The protein below binds the small molecule below.
Small molecule (SMILES): CCNS(=O)(=O)c1ccccc1Nc1ncnc(Nc2ccc(N3CCN(C)CC3)c(OCCN3CCOCC3)c2)n1

Binding-site contacts:
Ligand atom C29 contacts residue SER113 of chain 1.A at 3.5 Å.
Ligand atom C6 contacts residue ALA60 of chain 1.A at 3.3 Å (hydrophobic).
Ligand atom C11 contacts residue GLY115 of chain 1.A at 3.8 Å.
Ligand atom C9 contacts residue GLY115 of chain 1.A at 3.6 Å.
Ligand atom S22 contacts residue LYS62 of chain 1.A at 3.7 Å.
Ligand atom C10 contacts residue GLY115 of chain 1.A at 3.6 Å.
Ligand atom C38 contacts residue GLU119 of chain 1.A at 3.5 Å.
Ligand atom N39 contacts residue GLU119 of chain 1.A at 2.7 Å (salt-bridge).
Ligand atom N7 contacts residue ALA112 of chain 1.A at 2.8 Å (h-bond).
Ligand atom C6 contacts residue LEU178 of chain 1.A at 3.5 Å (hydrophobic).
Ligand atom N7 contacts residue LEU32 of chain 1.A at 3.8 Å.
Ligand atom N2 contacts residue TYR111 of chain 1.A at 3.8 Å.
Ligand atom O33 contacts residue LYS30 of chain 1.A at 3.4 Å.
Ligand atom C6 contacts residue ALA112 of chain 1.A at 3.8 Å (hydrophobic).
Ligand atom O25 contacts residue LYS62 of chain 1.A at 2.7 Å (salt-bridge).
Ligand atom C28 contacts residue TYR111 of chain 1.A at 3.2 Å (hydrophobic).
Ligand atom C40 contacts residue GLU119 of chain 1.A at 3.0 Å.
Ligand atom C26 contacts residue ALA188 of chain 1.A at 3.8 Å (hydrophobic).
Ligand atom C37 contacts residue GLU119 of chain 1.A at 3.5 Å.
Ligand atom N2 contacts residue ALA112 of chain 1.A at 3.0 Å (h-bond).
Ligand atom C34 contacts residue MET42 of chain 1.A at 3.8 Å (hydrophobic).
Ligand atom C21 contacts residue VAL40 of chain 1.A at 3.7 Å (hydrophobic).
Ligand atom C6 contacts residue GLU110 of chain 1.A at 3.3 Å.
Ligand atom C42 contacts residue GLU119 of chain 1.A at 3.5 Å.
Ligand atom N5 contacts residue VAL109 of chain 1.A at 3.8 Å.
Ligand atom C27 contacts residue LEU178 of chain 1.A at 3.8 Å (hydrophobic).
Ligand atom N4 contacts residue LEU178 of chain 1.A at 3.7 Å.
Ligand atom N5 contacts residue ALA60 of chain 1.A at 3.5 Å.
Ligand atom C37 contacts residue LEU32 of chain 1.A at 3.6 Å (hydrophobic).
Ligand atom C28 contacts residue SER113 of chain 1.A at 3.5 Å.
Ligand atom C27 contacts residue ASN176 of chain 1.A at 3.7 Å.
Ligand atom C8 contacts residue ALA112 of chain 1.A at 3.4 Å (hydrophobic).
Ligand atom C3 contacts residue ALA112 of chain 1.A at 3.7 Å (hydrophobic).
Ligand atom C9 contacts residue ALA112 of chain 1.A at 3.2 Å (hydrophobic).
Ligand atom C35 contacts residue TYR111 of chain 1.A at 3.3 Å (hydrophobic).
Ligand atom C1 contacts residue LEU178 of chain 1.A at 3.7 Å (hydrophobic).
Ligand atom N23 contacts residue ASP189 of chain 1.A at 3.8 Å.
Ligand atom C29 contacts residue TYR111 of chain 1.A at 3.5 Å (hydrophobic).
Ligand atom C27 contacts residue ARG175 of chain 1.A at 3.3 Å.
Ligand atom N5 contacts residue LEU178 of chain 1.A at 3.4 Å.

Sequence of chain 1.A:
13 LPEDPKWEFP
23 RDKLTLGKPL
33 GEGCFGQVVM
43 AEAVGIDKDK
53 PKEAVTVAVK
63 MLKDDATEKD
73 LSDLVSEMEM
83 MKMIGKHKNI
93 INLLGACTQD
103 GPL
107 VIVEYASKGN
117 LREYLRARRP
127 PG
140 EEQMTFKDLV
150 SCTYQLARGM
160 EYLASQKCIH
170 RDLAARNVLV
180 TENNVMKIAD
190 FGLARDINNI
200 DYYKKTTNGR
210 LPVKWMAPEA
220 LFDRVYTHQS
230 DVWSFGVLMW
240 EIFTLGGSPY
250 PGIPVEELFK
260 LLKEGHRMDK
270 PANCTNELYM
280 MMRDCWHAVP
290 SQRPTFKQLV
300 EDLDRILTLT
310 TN